Sequence of chain 1.A:
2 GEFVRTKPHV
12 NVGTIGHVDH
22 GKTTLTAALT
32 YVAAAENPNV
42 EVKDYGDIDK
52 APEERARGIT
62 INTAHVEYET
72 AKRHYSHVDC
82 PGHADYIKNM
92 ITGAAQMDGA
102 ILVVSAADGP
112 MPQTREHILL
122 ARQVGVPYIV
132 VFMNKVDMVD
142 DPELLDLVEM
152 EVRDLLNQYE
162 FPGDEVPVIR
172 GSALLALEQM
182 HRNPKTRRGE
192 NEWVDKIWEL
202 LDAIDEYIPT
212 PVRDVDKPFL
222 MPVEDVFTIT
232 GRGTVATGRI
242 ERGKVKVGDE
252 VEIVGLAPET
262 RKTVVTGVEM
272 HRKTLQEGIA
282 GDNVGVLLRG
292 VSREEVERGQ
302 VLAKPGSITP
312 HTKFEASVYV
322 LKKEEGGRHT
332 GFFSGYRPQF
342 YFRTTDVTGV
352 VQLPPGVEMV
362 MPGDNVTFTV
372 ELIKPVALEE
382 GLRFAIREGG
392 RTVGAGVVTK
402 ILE

This small molecule binds to this protein.
Small molecule (SMILES): Nc1nc2c(ncn2[C@@H]2O[C@H](CO[P](=O)(O)O[P](=O)(O)NP(=O)(O)O)[C@@H](O)[C@H]2O)c(=O)[nH]1

Binding-site contacts:
Ligand atom C8 contacts residue THR25 of chain 1.A at 3.5 Å.
Ligand atom N1 contacts residue ASP138 of chain 1.A at 2.8 Å (salt-bridge).
Ligand atom N2 contacts residue ASP138 of chain 1.A at 2.8 Å (salt-bridge).
Ligand atom O4' contacts residue LYS136 of chain 1.A at 3.1 Å (salt-bridge).
Ligand atom O3A contacts residue GLY22 of chain 1.A at 3.1 Å (h-bond).
Ligand atom O1B contacts residue HIS21 of chain 1.A at 3.4 Å (h-bond).
Ligand atom PB contacts residue MG1 of chain 1.C at 3.3 Å.
Ligand atom C5' contacts residue ASP20 of chain 1.A at 3.4 Å.
Ligand atom O1A contacts residue THR24 of chain 1.A at 3.4 Å (h-bond).
Ligand atom O2B contacts residue LYS23 of chain 1.A at 3.4 Å (salt-bridge).
Ligand atom PB contacts residue LYS23 of chain 1.A at 3.5 Å.
Ligand atom C5 contacts residue LEU175 of chain 1.A at 3.4 Å (hydrophobic).
Ligand atom N7 contacts residue ASN135 of chain 1.A at 3.0 Å (h-bond).
Ligand atom O2G contacts residue GLY83 of chain 1.A at 3.0 Å (h-bond).
Ligand atom O2G contacts residue ASP20 of chain 1.A at 3.2 Å (salt-bridge).
Ligand atom O3G contacts residue THR61 of chain 1.A at 3.1 Å (h-bond).
Ligand atom O6 contacts residue ASN135 of chain 1.A at 3.1 Å (h-bond).
Ligand atom PG contacts residue MG1 of chain 1.C at 3.1 Å.
Ligand atom N2 contacts residue MET139 of chain 1.A at 3.2 Å.
Ligand atom PG contacts residue LYS23 of chain 1.A at 3.5 Å.
Ligand atom O1B contacts residue LYS23 of chain 1.A at 2.6 Å (salt-bridge).
Ligand atom C6 contacts residue SER173 of chain 1.A at 3.5 Å.
Ligand atom C6 contacts residue LEU175 of chain 1.A at 3.4 Å (hydrophobic).
Ligand atom O6 contacts residue SER173 of chain 1.A at 2.7 Å (h-bond).
Ligand atom O3G contacts residue ILE60 of chain 1.A at 3.4 Å.
Ligand atom O2A contacts residue TYR46 of chain 1.A at 2.7 Å (h-bond).
Ligand atom O1A contacts residue THR25 of chain 1.A at 2.6 Å (h-bond).
Ligand atom O2B contacts residue MG1 of chain 1.C at 2.2 Å.
Ligand atom O1A contacts residue GLY22 of chain 1.A at 3.5 Å.
Ligand atom N3B contacts residue MG1 of chain 1.C at 3.3 Å.
Ligand atom O1G contacts residue THR61 of chain 1.A at 3.0 Å (h-bond).
Ligand atom O2G contacts residue LYS23 of chain 1.A at 2.6 Å (salt-bridge).
Ligand atom O6 contacts residue ASP138 of chain 1.A at 3.4 Å (salt-bridge).
Ligand atom O2B contacts residue THR24 of chain 1.A at 2.8 Å (h-bond).
Ligand atom N3B contacts residue ASP20 of chain 1.A at 3.2 Å (salt-bridge).
Ligand atom O1G contacts residue MG1 of chain 1.C at 1.9 Å.
Ligand atom O1B contacts residue GLY22 of chain 1.A at 3.0 Å (h-bond).
Ligand atom O6 contacts residue ALA174 of chain 1.A at 3.1 Å (h-bond).
Ligand atom O6 contacts residue LEU175 of chain 1.A at 3.2 Å (h-bond).
Ligand atom O2G contacts residue VAL19 of chain 1.A at 3.2 Å.